Binding-site contacts:
Ligand atom O15 contacts residue ASP137 of chain 1.B at 3.1 Å (salt-bridge).
Ligand atom C05 contacts residue PHE186 of chain 1.B at 3.9 Å (hydrophobic).
Ligand atom N25 contacts residue ILE135 of chain 1.B at 3.8 Å.
Ligand atom C02 contacts residue VAL187 of chain 1.B at 3.4 Å (hydrophobic).
Ligand atom P13 contacts residue THR138 of chain 1.B at 3.3 Å.
Ligand atom C27 contacts residue VAL187 of chain 1.B at 3.9 Å (hydrophobic).
Ligand atom C26 contacts residue ILE135 of chain 1.B at 3.5 Å (hydrophobic).
Ligand atom O15 contacts residue THR138 of chain 1.B at 3.5 Å (h-bond).
Ligand atom O16 contacts residue THR138 of chain 1.B at 3.1 Å (h-bond).
Ligand atom C11 contacts residue THR141 of chain 1.B at 3.7 Å.
Ligand atom N03 contacts residue LEU192 of chain 1.B at 3.6 Å.
Ligand atom N25 contacts residue ASP137 of chain 1.B at 4.0 Å.
Ligand atom O14 contacts residue THR138 of chain 1.B at 2.7 Å (h-bond).
Ligand atom O12 contacts residue THR141 of chain 1.B at 3.3 Å (h-bond).
Ligand atom O28 contacts residue PHE186 of chain 1.B at 3.4 Å.
Ligand atom N01 contacts residue ASP193 of chain 1.B at 3.5 Å (salt-bridge).
Ligand atom N03 contacts residue PHE186 of chain 1.B at 3.8 Å.
Ligand atom O28 contacts residue LYS165 of chain 1.B at 3.0 Å (salt-bridge).
Ligand atom N03 contacts residue VAL187 of chain 1.B at 2.9 Å (h-bond).
Ligand atom O15 contacts residue GLY139 of chain 1.B at 3.1 Å (h-bond).
Ligand atom C27 contacts residue PHE186 of chain 1.B at 3.7 Å (hydrophobic).
Ligand atom N01 contacts residue PHE186 of chain 1.B at 3.8 Å.
Ligand atom O28 contacts residue ILE135 of chain 1.B at 3.6 Å.
Ligand atom O28 contacts residue VAL187 of chain 1.B at 3.2 Å (h-bond).
Ligand atom O28 contacts residue LYS185 of chain 1.B at 3.4 Å (salt-bridge).
Ligand atom C10 contacts residue ASP137 of chain 1.B at 3.7 Å.
Ligand atom C02 contacts residue LEU192 of chain 1.B at 3.6 Å (hydrophobic).
Ligand atom N04 contacts residue PHE186 of chain 1.B at 3.8 Å.
Ligand atom P13 contacts residue THR141 of chain 1.B at 3.7 Å.
Ligand atom P13 contacts residue GLY139 of chain 1.B at 3.9 Å.
Ligand atom C24 contacts residue ASP137 of chain 1.B at 3.9 Å.
Ligand atom O16 contacts residue LYS140 of chain 1.B at 3.9 Å.
Ligand atom N01 contacts residue VAL187 of chain 1.B at 3.0 Å (h-bond).
Ligand atom C27 contacts residue ILE135 of chain 1.B at 3.5 Å (hydrophobic).
Ligand atom C26 contacts residue PHE186 of chain 1.B at 3.8 Å (hydrophobic).
Ligand atom N25 contacts residue LYS165 of chain 1.B at 3.6 Å (salt-bridge).
Ligand atom C02 contacts residue PHE186 of chain 1.B at 3.5 Å (hydrophobic).
Ligand atom O14 contacts residue ASP137 of chain 1.B at 3.1 Å.
Ligand atom N01 contacts residue LEU192 of chain 1.B at 3.5 Å.
Ligand atom O16 contacts residue THR141 of chain 1.B at 2.7 Å (h-bond).

The small molecule below binds the protein below.
Small molecule (SMILES): Nc1nc2c(ncn2C[C@@H](COCP(=O)(O)O)OC[C@@H](O)P(=O)(O)O)c(=O)[nH]1

Sequence of chain 1.B:
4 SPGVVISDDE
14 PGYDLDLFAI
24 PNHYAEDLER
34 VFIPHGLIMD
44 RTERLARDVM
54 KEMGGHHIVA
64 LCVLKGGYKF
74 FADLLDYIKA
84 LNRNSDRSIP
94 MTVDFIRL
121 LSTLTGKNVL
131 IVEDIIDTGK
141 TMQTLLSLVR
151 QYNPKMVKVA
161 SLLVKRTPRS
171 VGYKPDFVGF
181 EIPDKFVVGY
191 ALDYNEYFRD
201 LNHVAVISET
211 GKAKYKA